A small-molecule ligand and the protein it binds are described below.
Small molecule (SMILES): CCCCCCCC(=O)OC[C@H](COP(=O)(O)O[C@@H]1[C@H](O)[C@H](O)[C@@H](OP(=O)(O)O)[C@H](OP(=O)(O)O)[C@H]1O)OC(=O)CCCCCCC

Binding-site contacts:
Ligand atom C1C contacts residue ASN993 of chain 1.G at 3.7 Å.
Ligand atom O5 contacts residue LYS994 of chain 1.G at 4.1 Å.
Ligand atom C3B contacts residue TRP876 of chain 1.G at 4.0 Å (hydrophobic).
Ligand atom P5 contacts residue LYS994 of chain 1.G at 3.5 Å.
Ligand atom C7B contacts residue THR879 of chain 1.G at 4.1 Å.
Ligand atom C5B contacts residue THR879 of chain 1.G at 4.2 Å.
Ligand atom C2C contacts residue ASN993 of chain 1.G at 4.2 Å.
Ligand atom O2C contacts residue TRP876 of chain 1.G at 3.8 Å.
Ligand atom O51 contacts residue LYS994 of chain 1.G at 3.7 Å.
Ligand atom C1B contacts residue ASN993 of chain 1.G at 3.9 Å.
Ligand atom C2B contacts residue ILE989 of chain 1.G at 4.0 Å (hydrophobic).
Ligand atom C3A contacts residue LEU775 of chain 1.G at 3.9 Å (hydrophobic).
Ligand atom C5 contacts residue LYS994 of chain 1.G at 3.9 Å.
Ligand atom P1 contacts residue SER773 of chain 1.G at 3.9 Å.
Ligand atom O53 contacts residue LYS994 of chain 1.G at 2.4 Å (salt-bridge).
Ligand atom O43 contacts residue TYR995 of chain 1.G at 3.3 Å (h-bond).
Ligand atom C6B contacts residue PHE990 of chain 1.G at 3.6 Å (hydrophobic).
Ligand atom O4 contacts residue LYS994 of chain 1.G at 4.1 Å.
Ligand atom O11 contacts residue SER773 of chain 1.G at 2.8 Å (h-bond).
Ligand atom C8B contacts residue ILE883 of chain 1.G at 3.8 Å (hydrophobic).
Ligand atom O42 contacts residue LYS994 of chain 1.G at 3.6 Å (salt-bridge).
Ligand atom C4B contacts residue PHE990 of chain 1.G at 4.0 Å (hydrophobic).
Ligand atom O42 contacts residue TYR995 of chain 1.G at 4.2 Å.
Ligand atom C2A contacts residue LEU775 of chain 1.G at 4.2 Å (hydrophobic).
Ligand atom O1A contacts residue ASN993 of chain 1.G at 4.2 Å.
Ligand atom O12 contacts residue SER773 of chain 1.G at 3.4 Å (h-bond).
Ligand atom C8B contacts residue THR879 of chain 1.G at 4.2 Å.
Ligand atom C3B contacts residue ILE989 of chain 1.G at 4.2 Å (hydrophobic).
Ligand atom C5B contacts residue ILE989 of chain 1.G at 3.7 Å (hydrophobic).
Ligand atom O43 contacts residue LYS994 of chain 1.G at 2.4 Å (salt-bridge).
Ligand atom C5B contacts residue PHE990 of chain 1.G at 3.6 Å (hydrophobic).
Ligand atom C4A contacts residue TRP876 of chain 1.G at 3.6 Å (hydrophobic).
Ligand atom O41 contacts residue TYR995 of chain 1.G at 3.4 Å (h-bond).
Ligand atom C5A contacts residue TRP876 of chain 1.G at 3.6 Å (hydrophobic).
Ligand atom P4 contacts residue TYR995 of chain 1.G at 3.9 Å.
Ligand atom P4 contacts residue LYS994 of chain 1.G at 3.5 Å.
Ligand atom O3C contacts residue TRP876 of chain 1.G at 4.0 Å.
Ligand atom C3C contacts residue ASN993 of chain 1.G at 3.3 Å.
Ligand atom O1B contacts residue ASN993 of chain 1.G at 3.4 Å (h-bond).
Ligand atom O3C contacts residue ASN993 of chain 1.G at 4.2 Å.

Sequence of chain 1.G:
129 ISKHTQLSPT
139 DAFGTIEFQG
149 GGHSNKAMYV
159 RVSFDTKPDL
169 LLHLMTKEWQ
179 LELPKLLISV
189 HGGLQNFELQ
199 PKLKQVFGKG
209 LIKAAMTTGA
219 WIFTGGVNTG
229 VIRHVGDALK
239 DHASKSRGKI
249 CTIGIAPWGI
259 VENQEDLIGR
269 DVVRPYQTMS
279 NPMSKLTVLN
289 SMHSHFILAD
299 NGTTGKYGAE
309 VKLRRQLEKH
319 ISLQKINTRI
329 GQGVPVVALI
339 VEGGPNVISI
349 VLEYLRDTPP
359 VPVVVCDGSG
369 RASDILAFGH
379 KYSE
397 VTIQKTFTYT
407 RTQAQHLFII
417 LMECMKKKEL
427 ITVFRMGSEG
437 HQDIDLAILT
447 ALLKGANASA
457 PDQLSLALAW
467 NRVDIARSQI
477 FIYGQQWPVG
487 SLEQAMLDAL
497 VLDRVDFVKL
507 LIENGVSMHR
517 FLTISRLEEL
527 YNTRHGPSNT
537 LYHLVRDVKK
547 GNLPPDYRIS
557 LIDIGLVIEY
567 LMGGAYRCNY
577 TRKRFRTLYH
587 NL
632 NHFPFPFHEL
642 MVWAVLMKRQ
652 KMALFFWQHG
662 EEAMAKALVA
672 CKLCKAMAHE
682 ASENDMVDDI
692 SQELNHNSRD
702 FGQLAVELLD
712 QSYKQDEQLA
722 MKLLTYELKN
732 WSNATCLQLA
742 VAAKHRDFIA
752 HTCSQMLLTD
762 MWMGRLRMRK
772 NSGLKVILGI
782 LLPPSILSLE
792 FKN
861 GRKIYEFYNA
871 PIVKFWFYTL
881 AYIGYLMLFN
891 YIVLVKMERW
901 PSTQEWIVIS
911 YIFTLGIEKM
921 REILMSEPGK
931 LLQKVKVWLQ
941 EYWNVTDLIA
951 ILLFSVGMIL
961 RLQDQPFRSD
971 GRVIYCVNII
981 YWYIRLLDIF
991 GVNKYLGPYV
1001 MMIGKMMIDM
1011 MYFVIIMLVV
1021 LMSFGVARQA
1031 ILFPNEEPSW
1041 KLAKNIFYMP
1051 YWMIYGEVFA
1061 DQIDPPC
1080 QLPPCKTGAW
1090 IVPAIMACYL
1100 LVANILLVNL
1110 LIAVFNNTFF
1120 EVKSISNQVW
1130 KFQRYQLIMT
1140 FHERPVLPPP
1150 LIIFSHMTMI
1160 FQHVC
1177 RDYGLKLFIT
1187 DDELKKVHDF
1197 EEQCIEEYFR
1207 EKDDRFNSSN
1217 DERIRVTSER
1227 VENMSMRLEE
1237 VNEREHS